Sequence of chain 1.D:
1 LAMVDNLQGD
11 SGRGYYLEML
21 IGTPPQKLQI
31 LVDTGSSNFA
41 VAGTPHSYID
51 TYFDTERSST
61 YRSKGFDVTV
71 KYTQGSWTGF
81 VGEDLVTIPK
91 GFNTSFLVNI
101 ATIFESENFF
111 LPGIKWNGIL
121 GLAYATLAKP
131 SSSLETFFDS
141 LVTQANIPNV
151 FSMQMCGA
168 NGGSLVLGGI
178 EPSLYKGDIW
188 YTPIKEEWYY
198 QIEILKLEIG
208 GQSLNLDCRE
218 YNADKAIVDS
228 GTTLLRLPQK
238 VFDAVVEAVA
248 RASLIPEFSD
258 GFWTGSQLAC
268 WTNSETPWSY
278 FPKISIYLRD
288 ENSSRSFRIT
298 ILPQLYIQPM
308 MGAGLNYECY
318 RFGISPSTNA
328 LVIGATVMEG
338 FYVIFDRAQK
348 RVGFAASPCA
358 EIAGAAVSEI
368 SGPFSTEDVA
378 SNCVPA

Sequence of chain 1.C:
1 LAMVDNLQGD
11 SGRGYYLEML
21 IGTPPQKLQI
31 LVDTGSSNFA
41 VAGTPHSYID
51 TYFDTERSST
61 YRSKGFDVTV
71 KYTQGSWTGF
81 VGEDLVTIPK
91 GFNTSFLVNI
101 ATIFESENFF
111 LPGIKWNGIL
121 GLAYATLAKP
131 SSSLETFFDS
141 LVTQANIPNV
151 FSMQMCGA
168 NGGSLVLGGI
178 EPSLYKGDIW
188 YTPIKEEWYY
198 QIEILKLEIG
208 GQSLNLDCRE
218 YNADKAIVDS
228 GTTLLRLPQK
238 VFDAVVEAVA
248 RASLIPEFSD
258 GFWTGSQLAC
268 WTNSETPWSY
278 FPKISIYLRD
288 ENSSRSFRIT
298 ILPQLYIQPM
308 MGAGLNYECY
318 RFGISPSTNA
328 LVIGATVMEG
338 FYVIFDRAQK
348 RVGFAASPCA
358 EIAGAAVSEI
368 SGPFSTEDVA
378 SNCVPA

The protein below binds the small molecule below.
Small molecule (SMILES): Cc1cccc(CNC[C@@H](O)[C@H](Cc2ccccc2)NC(=O)C2=Cc3ccccc3Oc3ccccc32)c1

Binding-site contacts:
Ligand atom N12 contacts residue GLY35 of chain 1.D at 3.1 Å (h-bond).
Ligand atom C14 contacts residue GLY35 of chain 1.D at 3.4 Å.
Ligand atom C25 contacts residue THR73 of chain 1.D at 3.3 Å.
Ligand atom O7 contacts residue ASP33 of chain 1.D at 2.8 Å (salt-bridge).
Ligand atom C56 contacts residue LEU312 of chain 1.C at 3.5 Å (hydrophobic).
Ligand atom N12 contacts residue ASP226 of chain 1.D at 2.9 Å (salt-bridge).
Ligand atom C18 contacts residue GLY35 of chain 1.D at 3.1 Å.
Ligand atom O60 contacts residue THR229 of chain 1.D at 3.6 Å.
Ligand atom C37 contacts residue TRP116 of chain 1.D at 3.6 Å (hydrophobic).
Ligand atom C18 contacts residue TYR196 of chain 1.D at 3.5 Å (hydrophobic).
Ligand atom C67 contacts residue GLY311 of chain 1.C at 3.4 Å.
Ligand atom C41 contacts residue PHE109 of chain 1.D at 3.5 Å (hydrophobic).
Ligand atom C43 contacts residue TYR72 of chain 1.D at 3.5 Å (hydrophobic).
Ligand atom C31 contacts residue GLY228 of chain 1.D at 3.3 Å.
Ligand atom O7 contacts residue SER36 of chain 1.D at 3.6 Å.
Ligand atom O7 contacts residue GLY35 of chain 1.D at 3.1 Å (h-bond).
Ligand atom N1 contacts residue GLY228 of chain 1.D at 2.8 Å (h-bond).
Ligand atom O60 contacts residue THR230 of chain 1.D at 3.1 Å (h-bond).
Ligand atom C9 contacts residue ASP226 of chain 1.D at 3.4 Å.
Ligand atom C17 contacts residue TYR196 of chain 1.D at 3.6 Å (hydrophobic).
Ligand atom O46 contacts residue THR73 of chain 1.D at 3.1 Å.
Ligand atom C56 contacts residue ARG233 of chain 1.D at 3.4 Å.
Ligand atom C69 contacts residue THR230 of chain 1.D at 3.5 Å.
Ligand atom C21 contacts residue LYS71 of chain 1.D at 3.1 Å.
Ligand atom C3 contacts residue GLY228 of chain 1.D at 3.4 Å.
Ligand atom C39 contacts residue PHE109 of chain 1.D at 3.5 Å (hydrophobic).
Ligand atom O46 contacts residue TYR72 of chain 1.D at 3.6 Å.
Ligand atom O7 contacts residue TYR72 of chain 1.D at 3.7 Å.
Ligand atom C48 contacts residue THR73 of chain 1.D at 3.7 Å.
Ligand atom C5 contacts residue ASP33 of chain 1.D at 3.5 Å.
Ligand atom C21 contacts residue TYR72 of chain 1.D at 3.7 Å (hydrophobic).
Ligand atom C35 contacts residue LEU31 of chain 1.D at 3.5 Å (hydrophobic).
Ligand atom C31 contacts residue ASP33 of chain 1.D at 3.7 Å.
Ligand atom C14 contacts residue TYR196 of chain 1.D at 3.6 Å (hydrophobic).
Ligand atom C37 contacts residue LEU31 of chain 1.D at 3.6 Å (hydrophobic).
Ligand atom C58 contacts residue THR73 of chain 1.D at 3.5 Å.
Ligand atom O46 contacts residue GLN74 of chain 1.D at 3.6 Å.
Ligand atom C17 contacts residue GLY35 of chain 1.D at 3.6 Å.
Ligand atom C58 contacts residue ARG233 of chain 1.D at 3.6 Å.
Ligand atom C23 contacts residue THR73 of chain 1.D at 3.5 Å.